Sequence of chain 2.A:
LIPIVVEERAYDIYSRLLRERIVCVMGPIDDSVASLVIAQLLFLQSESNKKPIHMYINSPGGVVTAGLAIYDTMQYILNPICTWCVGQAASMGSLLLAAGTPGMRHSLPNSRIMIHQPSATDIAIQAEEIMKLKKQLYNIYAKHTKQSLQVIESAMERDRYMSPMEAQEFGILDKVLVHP

Binding-site contacts:
Ligand atom C20 contacts residue PHE49 of chain 2.G at 4.0 Å (hydrophobic).
Ligand atom BR21 contacts residue PHE49 of chain 2.G at 3.7 Å.
Ligand atom C05 contacts residue TYR82 of chain 2.G at 3.8 Å (hydrophobic).
Ligand atom N09 contacts residue TYR62 of chain 2.A at 3.0 Å (h-bond).
Ligand atom C16 contacts residue GLU26 of chain 2.A at 3.6 Å.
Ligand atom C11 contacts residue HIS60 of chain 2.A at 3.4 Å.
Ligand atom C26 contacts residue TYR62 of chain 2.A at 3.5 Å (hydrophobic).
Ligand atom C17 contacts residue GLU26 of chain 2.A at 3.7 Å.
Ligand atom N01 contacts residue VAL92 of chain 2.A at 3.4 Å.
Ligand atom C07 contacts residue TYR62 of chain 2.A at 3.7 Å (hydrophobic).
Ligand atom C23 contacts residue GLU26 of chain 2.A at 3.3 Å.
Ligand atom C20 contacts residue LEU23 of chain 2.A at 3.8 Å (hydrophobic).
Ligand atom BR21 contacts residue ARG22 of chain 2.A at 3.6 Å.
Ligand atom C19 contacts residue LEU48 of chain 2.G at 3.5 Å (hydrophobic).
Ligand atom C27 contacts residue TYR62 of chain 2.A at 3.4 Å (hydrophobic).
Ligand atom C19 contacts residue LEU23 of chain 2.A at 3.5 Å (hydrophobic).
Ligand atom C08 contacts residue TYR62 of chain 2.A at 3.8 Å (hydrophobic).
Ligand atom C23 contacts residue SER52 of chain 2.G at 3.6 Å.
Ligand atom C22 contacts residue ARG22 of chain 2.A at 3.9 Å.
Ligand atom C02 contacts residue VAL92 of chain 2.A at 3.3 Å (hydrophobic).
Ligand atom C11 contacts residue TYR62 of chain 2.A at 3.8 Å (hydrophobic).
Ligand atom N13 contacts residue ILE28 of chain 2.A at 3.8 Å.
Ligand atom C17 contacts residue LEU48 of chain 2.G at 4.0 Å (hydrophobic).
Ligand atom BR21 contacts residue LEU23 of chain 2.A at 3.6 Å.
Ligand atom C06 contacts residue TYR82 of chain 2.G at 3.4 Å (hydrophobic).
Ligand atom C03 contacts residue TYR62 of chain 2.A at 3.9 Å (hydrophobic).
Ligand atom C03 contacts residue VAL92 of chain 2.A at 3.8 Å (hydrophobic).
Ligand atom C04 contacts residue THR79 of chain 2.G at 3.6 Å.
Ligand atom C08 contacts residue TRP90 of chain 2.A at 3.8 Å (hydrophobic).
Ligand atom C14 contacts residue GLU26 of chain 2.A at 3.4 Å.
Ligand atom N01 contacts residue TYR62 of chain 2.A at 3.2 Å.
Ligand atom C22 contacts residue SER52 of chain 2.G at 4.0 Å.
Ligand atom C18 contacts residue LEU48 of chain 2.G at 3.6 Å (hydrophobic).
Ligand atom C10 contacts residue TYR62 of chain 2.A at 3.6 Å (hydrophobic).
Ligand atom C10 contacts residue TRP90 of chain 2.A at 3.5 Å (hydrophobic).
Ligand atom C12 contacts residue TYR62 of chain 2.A at 3.7 Å (hydrophobic).
Ligand atom C02 contacts residue TYR62 of chain 2.A at 3.5 Å (hydrophobic).
Ligand atom C08 contacts residue TYR82 of chain 2.G at 3.8 Å (hydrophobic).
Ligand atom O25 contacts residue LEU48 of chain 2.G at 3.3 Å.
Ligand atom C28 contacts residue TYR62 of chain 2.A at 3.3 Å (hydrophobic).

Sequence of chain 2.G:
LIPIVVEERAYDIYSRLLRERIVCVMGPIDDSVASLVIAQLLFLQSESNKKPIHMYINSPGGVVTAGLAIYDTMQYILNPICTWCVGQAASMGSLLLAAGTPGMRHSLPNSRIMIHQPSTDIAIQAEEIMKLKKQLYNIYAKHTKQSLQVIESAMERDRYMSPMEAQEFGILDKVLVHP

The protein below binds the small molecule below.
Small molecule (SMILES): N#Cc1cccc(CN2CCc3ncn(Cc4ccc(Br)cc4)c(=O)c3C2)c1